Sequence of chain 2.A:
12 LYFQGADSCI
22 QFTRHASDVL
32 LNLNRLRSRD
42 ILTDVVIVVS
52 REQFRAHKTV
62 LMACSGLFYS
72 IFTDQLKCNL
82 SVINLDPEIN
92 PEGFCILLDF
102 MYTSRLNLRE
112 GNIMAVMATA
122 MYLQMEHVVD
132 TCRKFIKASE

The small molecule below binds the protein below.
Small molecule (SMILES): CC(=O)N[C@@H](CC1=CN=C2CC=CC=C12)C(=O)N[C@@H](CCCN=C(N)N)C(=O)N[C@H](C(=O)N1CCC[C@H]1C(=O)O)C(C)C

Sequence of chain 1.A:
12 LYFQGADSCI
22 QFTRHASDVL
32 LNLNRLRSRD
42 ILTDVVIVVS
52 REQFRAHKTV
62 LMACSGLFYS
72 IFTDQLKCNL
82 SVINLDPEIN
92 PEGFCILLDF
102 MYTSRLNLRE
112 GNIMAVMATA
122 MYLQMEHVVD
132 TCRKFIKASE

Binding-site contacts:
Ligand atom CZ2 contacts residue TYR70 of chain 1.A at 3.5 Å (hydrophobic).
Ligand atom C contacts residue ASN33 of chain 2.A at 3.7 Å.
Ligand atom C contacts residue ARG40 of chain 2.A at 3.6 Å.
Ligand atom C contacts residue ARG36 of chain 2.A at 3.6 Å.
Ligand atom CD contacts residue TYR70 of chain 1.A at 3.7 Å (hydrophobic).
Ligand atom O contacts residue ARG36 of chain 2.A at 3.8 Å.
Ligand atom CB contacts residue CYS65 of chain 1.A at 3.6 Å (hydrophobic).
Ligand atom CH2 contacts residue GLY67 of chain 1.A at 3.7 Å.
Ligand atom CG contacts residue TYR70 of chain 1.A at 3.6 Å (hydrophobic).
Ligand atom NE1 contacts residue MET63 of chain 1.A at 2.9 Å (h-bond).
Ligand atom CD2 contacts residue GLY67 of chain 1.A at 3.7 Å.
Ligand atom OXT contacts residue ARG36 of chain 2.A at 2.9 Å (salt-bridge).
Ligand atom C contacts residue EDO1 of chain 2.D at 3.4 Å.
Ligand atom CD contacts residue ASN33 of chain 2.A at 3.7 Å.
Ligand atom NE1 contacts residue SER66 of chain 1.A at 3.7 Å.
Ligand atom CG1 contacts residue ARG36 of chain 2.A at 3.7 Å.
Ligand atom CD1 contacts residue MET63 of chain 1.A at 3.5 Å (hydrophobic).
Ligand atom N contacts residue HIS128 of chain 1.A at 3.8 Å.
Ligand atom CZ3 contacts residue GLY67 of chain 1.A at 3.7 Å.
Ligand atom O contacts residue ASN33 of chain 2.A at 2.9 Å (h-bond).
Ligand atom N contacts residue ASN33 of chain 2.A at 2.9 Å (h-bond).
Ligand atom CD1 contacts residue ALA64 of chain 1.A at 3.7 Å (hydrophobic).
Ligand atom CZ2 contacts residue GLY67 of chain 1.A at 3.7 Å.
Ligand atom CE2 contacts residue GLY67 of chain 1.A at 3.7 Å.
Ligand atom OXT contacts residue ARG40 of chain 2.A at 2.9 Å (salt-bridge).
Ligand atom CB contacts residue ASN33 of chain 2.A at 3.8 Å.
Ligand atom CD1 contacts residue CYS65 of chain 1.A at 3.6 Å (hydrophobic).
Ligand atom CE3 contacts residue GLY67 of chain 1.A at 3.8 Å.
Ligand atom O contacts residue ARG36 of chain 2.A at 2.9 Å (salt-bridge).
Ligand atom CA contacts residue ASN33 of chain 2.A at 3.6 Å.
Ligand atom CD1 contacts residue SER66 of chain 1.A at 3.5 Å.
Ligand atom N contacts residue EDO1 of chain 2.D at 3.1 Å (h-bond).
Ligand atom O contacts residue EDO1 of chain 2.D at 3.0 Å (h-bond).
Ligand atom CH3 contacts residue EDO1 of chain 2.D at 3.3 Å.
Ligand atom CZ contacts residue ASP29 of chain 2.A at 3.4 Å.
Ligand atom CG2 contacts residue ASN33 of chain 2.A at 3.8 Å.
Ligand atom NH2 contacts residue ASP29 of chain 2.A at 3.2 Å (salt-bridge).
Ligand atom NH1 contacts residue ASP29 of chain 2.A at 2.8 Å (salt-bridge).
Ligand atom CH3 contacts residue HIS128 of chain 1.A at 3.4 Å.
Ligand atom CG2 contacts residue MET63 of chain 1.A at 3.6 Å (hydrophobic).